This protein binds this small molecule.
Small molecule (SMILES): C=CC1=C(C)C2=N3->[Ni]45<-N6=C(C=c7c(C)c(C=C)c(n74)=C2)C(C)=C(CCC(=O)O)C6=Cc2c(CCC(=O)O)c(C)c(n25)C=C13

Binding-site contacts:
Ligand atom CAB contacts residue LEU141 of chain 1.H at 3.4 Å (hydrophobic).
Ligand atom C4D contacts residue LEU96 of chain 1.H at 3.5 Å (hydrophobic).
Ligand atom CBC contacts residue LEU31 of chain 1.H at 3.8 Å (hydrophobic).
Ligand atom C4A contacts residue HIS92 of chain 1.H at 3.6 Å.
Ligand atom CBC contacts residue PHE42 of chain 1.H at 3.7 Å (hydrophobic).
Ligand atom NA contacts residue HIS92 of chain 1.H at 3.0 Å (h-bond).
Ligand atom C2B contacts residue VAL67 of chain 1.H at 3.8 Å (hydrophobic).
Ligand atom CAD contacts residue LEU96 of chain 1.H at 3.7 Å (hydrophobic).
Ligand atom NB contacts residue VAL67 of chain 1.H at 3.6 Å.
Ligand atom CHC contacts residue PHE103 of chain 1.H at 3.5 Å (hydrophobic).
Ligand atom C3B contacts residue VAL67 of chain 1.H at 3.5 Å (hydrophobic).
Ligand atom CAC contacts residue PHE41 of chain 1.H at 3.7 Å (hydrophobic).
Ligand atom C1B contacts residue HIS92 of chain 1.H at 3.8 Å.
Ligand atom C3D contacts residue HIS63 of chain 1.H at 3.7 Å.
Ligand atom C4D contacts residue HIS92 of chain 1.H at 3.8 Å.
Ligand atom NB contacts residue HIS92 of chain 1.H at 3.0 Å (h-bond).
Ligand atom CMB contacts residue ALA70 of chain 1.H at 3.7 Å (hydrophobic).
Ligand atom C1A contacts residue HIS63 of chain 1.H at 3.7 Å.
Ligand atom C1B contacts residue VAL67 of chain 1.H at 3.8 Å (hydrophobic).
Ligand atom C1A contacts residue HIS92 of chain 1.H at 3.8 Å.
Ligand atom CHA contacts residue HIS63 of chain 1.H at 3.4 Å.
Ligand atom C4B contacts residue VAL67 of chain 1.H at 3.6 Å (hydrophobic).
Ligand atom C3D contacts residue LEU96 of chain 1.H at 3.5 Å (hydrophobic).
Ligand atom CAA contacts residue LYS66 of chain 1.H at 3.9 Å.
Ligand atom C1D contacts residue HIS63 of chain 1.H at 3.4 Å.
Ligand atom ND contacts residue HIS63 of chain 1.H at 3.2 Å (h-bond).
Ligand atom CAC contacts residue PHE42 of chain 1.H at 3.8 Å (hydrophobic).
Ligand atom CBC contacts residue PHE41 of chain 1.H at 3.7 Å (hydrophobic).
Ligand atom NC contacts residue HIS92 of chain 1.H at 3.2 Å (h-bond).
Ligand atom CAC contacts residue VAL98 of chain 1.H at 3.8 Å (hydrophobic).
Ligand atom NI contacts residue HIS92 of chain 1.H at 2.1 Å.
Ligand atom C2D contacts residue HIS63 of chain 1.H at 3.8 Å.
Ligand atom C4D contacts residue HIS63 of chain 1.H at 3.2 Å.
Ligand atom CMC contacts residue ASN102 of chain 1.H at 3.4 Å.
Ligand atom C1C contacts residue PHE103 of chain 1.H at 3.7 Å (hydrophobic).
Ligand atom CMB contacts residue VAL67 of chain 1.H at 3.7 Å (hydrophobic).
Ligand atom CBD contacts residue HIS63 of chain 1.H at 3.7 Å.
Ligand atom C3B contacts residue LEU141 of chain 1.H at 3.6 Å (hydrophobic).
Ligand atom ND contacts residue HIS92 of chain 1.H at 3.0 Å (h-bond).
Ligand atom CBA contacts residue LEU91 of chain 1.H at 3.5 Å (hydrophobic).

Sequence of chain 1.H:
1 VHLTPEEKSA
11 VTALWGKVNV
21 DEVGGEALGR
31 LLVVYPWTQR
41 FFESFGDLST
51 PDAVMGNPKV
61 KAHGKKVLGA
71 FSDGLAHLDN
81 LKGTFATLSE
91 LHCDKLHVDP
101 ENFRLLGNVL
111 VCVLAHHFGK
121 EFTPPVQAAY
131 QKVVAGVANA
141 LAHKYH